Sequence of chain 1.A:
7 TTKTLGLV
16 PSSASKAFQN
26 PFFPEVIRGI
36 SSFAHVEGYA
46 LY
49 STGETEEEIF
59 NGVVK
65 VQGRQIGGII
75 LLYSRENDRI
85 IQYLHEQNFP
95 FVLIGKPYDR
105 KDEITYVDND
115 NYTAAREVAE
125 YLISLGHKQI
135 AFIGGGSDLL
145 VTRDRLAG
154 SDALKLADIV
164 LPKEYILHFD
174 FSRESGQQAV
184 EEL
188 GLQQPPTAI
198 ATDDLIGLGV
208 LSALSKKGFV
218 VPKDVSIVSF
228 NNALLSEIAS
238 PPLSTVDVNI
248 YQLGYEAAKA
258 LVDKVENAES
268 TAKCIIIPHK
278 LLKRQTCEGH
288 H

Binding-site contacts:
Ligand atom O3 contacts residue SER78 of chain 1.A at 3.5 Å (h-bond).
Ligand atom O3 contacts residue PHE28 of chain 1.A at 3.6 Å.
Ligand atom O1 contacts residue ASP200 of chain 1.A at 2.8 Å (salt-bridge).
Ligand atom O4 contacts residue VAL145 of chain 1.A at 3.4 Å.
Ligand atom O5 contacts residue ASN228 of chain 1.A at 3.2 Å (h-bond).
Ligand atom C6 contacts residue LEU250 of chain 1.A at 3.6 Å (hydrophobic).
Ligand atom O3 contacts residue GLY99 of chain 1.A at 3.3 Å.
Ligand atom C4 contacts residue ASP112 of chain 1.A at 3.6 Å.
Ligand atom C1 contacts residue ASN25 of chain 1.A at 3.6 Å.
Ligand atom O2 contacts residue TYR77 of chain 1.A at 3.2 Å.
Ligand atom O1 contacts residue PHE174 of chain 1.A at 3.0 Å.
Ligand atom C2 contacts residue LEU76 of chain 1.A at 3.5 Å (hydrophobic).
Ligand atom O4 contacts residue ASP112 of chain 1.A at 3.0 Å (salt-bridge).
Ligand atom O3 contacts residue ILE98 of chain 1.A at 2.6 Å (h-bond).
Ligand atom C6 contacts residue ASP112 of chain 1.A at 3.3 Å.
Ligand atom O2 contacts residue ILE98 of chain 1.A at 3.8 Å.
Ligand atom O4 contacts residue ASN115 of chain 1.A at 3.4 Å (h-bond).
Ligand atom O5 contacts residue ASP200 of chain 1.A at 3.4 Å (salt-bridge).
Ligand atom C4 contacts residue GLY99 of chain 1.A at 3.5 Å.
Ligand atom C4 contacts residue ILE98 of chain 1.A at 3.5 Å (hydrophobic).
Ligand atom O2 contacts residue PHE28 of chain 1.A at 3.5 Å.
Ligand atom O6 contacts residue ASN228 of chain 1.A at 2.7 Å (h-bond).
Ligand atom C6 contacts residue ASN228 of chain 1.A at 3.3 Å.
Ligand atom O6 contacts residue ASN115 of chain 1.A at 3.1 Å (h-bond).
Ligand atom O2 contacts residue ASN25 of chain 1.A at 3.7 Å.
Ligand atom C1 contacts residue ASP200 of chain 1.A at 3.0 Å.
Ligand atom O3 contacts residue TYR77 of chain 1.A at 3.9 Å.
Ligand atom C6 contacts residue PHE27 of chain 1.A at 3.6 Å (hydrophobic).
Ligand atom C1 contacts residue PHE27 of chain 1.A at 3.2 Å (hydrophobic).
Ligand atom C2 contacts residue ILE98 of chain 1.A at 3.2 Å (hydrophobic).
Ligand atom O2 contacts residue PHE174 of chain 1.A at 3.6 Å.
Ligand atom O6 contacts residue ASN113 of chain 1.A at 2.4 Å (h-bond).
Ligand atom O5 contacts residue PHE27 of chain 1.A at 3.2 Å.
Ligand atom O4 contacts residue GLY99 of chain 1.A at 3.6 Å.
Ligand atom O2 contacts residue LEU76 of chain 1.A at 2.8 Å (h-bond).
Ligand atom O6 contacts residue ASP112 of chain 1.A at 3.5 Å (salt-bridge).
Ligand atom C2 contacts residue PHE28 of chain 1.A at 3.8 Å (hydrophobic).
Ligand atom O6 contacts residue ARG149 of chain 1.A at 2.8 Å (salt-bridge).
Ligand atom C3 contacts residue ILE98 of chain 1.A at 3.2 Å (hydrophobic).
Ligand atom C6 contacts residue ASN113 of chain 1.A at 2.9 Å.

The small molecule below binds the protein below.
Small molecule (SMILES): OC[C@H]1O[C@H](O[C@H]2[C@H](O)[C@@H](O)[C@@H](O)O[C@@H]2CO)[C@H](O)[C@@H](O)[C@@H]1O